Binding-site contacts:
Ligand atom C4 contacts residue ASN187 of chain 1.A at 4.2 Å.
Ligand atom C7 contacts residue ASN187 of chain 1.A at 3.6 Å.
Ligand atom C1 contacts residue ASN187 of chain 1.A at 1.4 Å.
Ligand atom N2 contacts residue ASN187 of chain 1.A at 3.0 Å (h-bond).
Ligand atom C6 contacts residue TRP185 of chain 1.A at 3.5 Å (hydrophobic).
Ligand atom C2 contacts residue ASN187 of chain 1.A at 2.5 Å.
Ligand atom C5 contacts residue ASN187 of chain 1.A at 3.6 Å.
Ligand atom C1 contacts residue THR189 of chain 1.A at 3.6 Å.
Ligand atom O6 contacts residue TRP185 of chain 1.A at 4.2 Å.
Ligand atom C3 contacts residue ASN187 of chain 1.A at 3.8 Å.
Ligand atom O5 contacts residue ASN187 of chain 1.A at 2.2 Å (h-bond).
Ligand atom O5 contacts residue THR189 of chain 1.A at 4.3 Å.
Ligand atom O5 contacts residue TRP185 of chain 1.A at 4.2 Å.
Ligand atom C5 contacts residue TRP185 of chain 1.A at 4.0 Å (hydrophobic).
Ligand atom O7 contacts residue ASN187 of chain 1.A at 3.7 Å.

The small molecule below binds the protein below.
Small molecule (SMILES): CC(=O)N[C@@H]1[C@@H](O)[C@H](O)[C@@H](CO)O[C@H]1O

Sequence of chain 1.A:
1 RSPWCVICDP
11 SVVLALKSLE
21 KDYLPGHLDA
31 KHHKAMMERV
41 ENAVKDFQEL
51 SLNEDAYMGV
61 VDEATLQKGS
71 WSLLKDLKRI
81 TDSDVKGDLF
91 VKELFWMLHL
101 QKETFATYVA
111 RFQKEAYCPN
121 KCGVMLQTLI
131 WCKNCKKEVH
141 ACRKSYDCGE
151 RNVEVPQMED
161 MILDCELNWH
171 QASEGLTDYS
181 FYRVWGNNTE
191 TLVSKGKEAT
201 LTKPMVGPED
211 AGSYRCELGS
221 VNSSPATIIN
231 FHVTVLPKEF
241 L